Binding-site contacts:
Ligand atom O5 contacts residue ASN25 of chain 1.A at 2.3 Å (h-bond).
Ligand atom C4 contacts residue ASN25 of chain 1.A at 4.2 Å.
Ligand atom C3 contacts residue ASN25 of chain 1.A at 3.8 Å.
Ligand atom N2 contacts residue ASN25 of chain 1.A at 2.9 Å (h-bond).
Ligand atom C5 contacts residue ASN25 of chain 1.A at 3.6 Å.
Ligand atom C2 contacts residue ASN25 of chain 1.A at 2.4 Å.
Ligand atom O7 contacts residue ASN25 of chain 1.A at 3.5 Å (h-bond).
Ligand atom C8 contacts residue GLU22 of chain 1.A at 3.6 Å.
Ligand atom O5 contacts residue ASN25 of chain 1.A at 4.3 Å.
Ligand atom C1 contacts residue ASN25 of chain 1.A at 1.4 Å.
Ligand atom C8 contacts residue HIS21 of chain 1.A at 3.4 Å.
Ligand atom C7 contacts residue ASN25 of chain 1.A at 3.4 Å.

A small-molecule ligand and the protein it binds are described below.
Small molecule (SMILES): CC(=O)N[C@H]1[C@H](O[C@H]2[C@H](O)[C@@H](NC(C)=O)CO[C@@H]2CO[C@@H]2O[C@@H](C)[C@@H](O)[C@@H](O)[C@@H]2O)O[C@H](CO)[C@@H](O)[C@@H]1O

Sequence of chain 1.A:
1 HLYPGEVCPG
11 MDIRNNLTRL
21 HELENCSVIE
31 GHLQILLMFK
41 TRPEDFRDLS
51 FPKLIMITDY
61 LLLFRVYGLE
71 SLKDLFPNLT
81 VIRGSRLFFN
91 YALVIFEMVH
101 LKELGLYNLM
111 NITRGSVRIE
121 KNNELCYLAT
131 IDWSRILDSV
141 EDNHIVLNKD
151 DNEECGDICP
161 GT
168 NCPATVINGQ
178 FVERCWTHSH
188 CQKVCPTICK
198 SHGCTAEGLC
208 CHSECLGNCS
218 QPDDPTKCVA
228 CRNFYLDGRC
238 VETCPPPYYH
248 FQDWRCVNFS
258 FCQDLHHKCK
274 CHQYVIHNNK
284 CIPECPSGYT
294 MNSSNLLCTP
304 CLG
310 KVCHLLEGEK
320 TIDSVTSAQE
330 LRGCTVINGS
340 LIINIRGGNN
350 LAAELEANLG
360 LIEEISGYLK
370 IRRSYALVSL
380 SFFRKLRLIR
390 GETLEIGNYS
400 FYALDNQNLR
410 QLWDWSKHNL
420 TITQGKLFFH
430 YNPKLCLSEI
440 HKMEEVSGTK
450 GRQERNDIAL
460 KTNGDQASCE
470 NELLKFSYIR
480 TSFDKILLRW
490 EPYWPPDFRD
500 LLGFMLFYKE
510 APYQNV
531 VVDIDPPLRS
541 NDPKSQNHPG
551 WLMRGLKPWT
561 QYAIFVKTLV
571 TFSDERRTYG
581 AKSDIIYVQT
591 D